Binding-site contacts:
Ligand atom C8 contacts residue THR169 of chain 1.A at 3.9 Å.
Ligand atom C7 contacts residue THR169 of chain 1.A at 3.8 Å.
Ligand atom O5 contacts residue ASN167 of chain 1.A at 2.2 Å (h-bond).
Ligand atom O7 contacts residue THR169 of chain 1.A at 3.6 Å.
Ligand atom C6 contacts residue THR240 of chain 1.A at 4.3 Å.
Ligand atom O7 contacts residue ASN167 of chain 1.A at 3.5 Å (h-bond).
Ligand atom C1 contacts residue ASN167 of chain 1.A at 1.4 Å.
Ligand atom O6 contacts residue THR240 of chain 1.A at 4.2 Å.
Ligand atom N2 contacts residue ASN167 of chain 1.A at 3.0 Å (h-bond).
Ligand atom C7 contacts residue ASN167 of chain 1.A at 3.5 Å.
Ligand atom C2 contacts residue ASN167 of chain 1.A at 2.3 Å.
Ligand atom C3 contacts residue ASN167 of chain 1.A at 3.6 Å.
Ligand atom C4 contacts residue ASN167 of chain 1.A at 3.9 Å.
Ligand atom C6 contacts residue ASN167 of chain 1.A at 4.5 Å.
Ligand atom C5 contacts residue ASN167 of chain 1.A at 3.5 Å.
Ligand atom O5 contacts residue THR240 of chain 1.A at 4.4 Å.

This small molecule binds to this protein.
Small molecule (SMILES): CC(=O)N[C@@H]1[C@@H](O)[C@H](O)[C@@H](CO)O[C@H]1O

Sequence of chain 1.A:
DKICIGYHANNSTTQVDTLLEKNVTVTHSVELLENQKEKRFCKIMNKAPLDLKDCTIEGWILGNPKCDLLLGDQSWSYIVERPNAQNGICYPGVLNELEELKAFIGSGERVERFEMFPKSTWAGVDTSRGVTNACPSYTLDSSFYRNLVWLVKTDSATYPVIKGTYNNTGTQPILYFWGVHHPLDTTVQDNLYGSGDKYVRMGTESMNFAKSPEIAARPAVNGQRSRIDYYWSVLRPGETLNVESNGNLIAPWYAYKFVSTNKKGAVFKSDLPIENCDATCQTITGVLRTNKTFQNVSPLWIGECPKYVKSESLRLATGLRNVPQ